The protein below binds the small molecule below.
Small molecule (SMILES): CC(=O)N[C@@H]1[C@@H](O)[C@@H](O)[C@@H](CO)O[C@@H]1O

Sequence of chain 1.B:
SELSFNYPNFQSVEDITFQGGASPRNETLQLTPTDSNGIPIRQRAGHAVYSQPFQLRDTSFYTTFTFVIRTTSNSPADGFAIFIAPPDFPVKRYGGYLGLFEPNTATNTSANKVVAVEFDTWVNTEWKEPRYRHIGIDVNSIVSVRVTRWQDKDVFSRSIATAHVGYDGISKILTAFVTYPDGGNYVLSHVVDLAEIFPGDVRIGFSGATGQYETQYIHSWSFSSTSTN

Binding-site contacts:
Ligand atom O3 contacts residue GLY95 of chain 1.B at 3.7 Å.
Ligand atom C2 contacts residue GLU126 of chain 1.B at 4.3 Å.
Ligand atom C4 contacts residue ALA77 of chain 1.B at 4.0 Å (hydrophobic).
Ligand atom N2 contacts residue GLU126 of chain 1.B at 3.1 Å (salt-bridge).
Ligand atom C7 contacts residue GLU126 of chain 1.B at 3.7 Å.
Ligand atom C8 contacts residue TYR97 of chain 1.B at 4.0 Å (hydrophobic).
Ligand atom C2 contacts residue ASN124 of chain 1.B at 4.2 Å.
Ligand atom C5 contacts residue TRP122 of chain 1.B at 3.7 Å (hydrophobic).
Ligand atom C3 contacts residue TRP122 of chain 1.B at 3.4 Å (hydrophobic).
Ligand atom C8 contacts residue ASN124 of chain 1.B at 4.2 Å.
Ligand atom C3 contacts residue ASN124 of chain 1.B at 3.5 Å.
Ligand atom C7 contacts residue GLY96 of chain 1.B at 3.9 Å.
Ligand atom O4 contacts residue ALA77 of chain 1.B at 3.8 Å.
Ligand atom C7 contacts residue ASN124 of chain 1.B at 4.0 Å.
Ligand atom O7 contacts residue GLY96 of chain 1.B at 3.0 Å (h-bond).
Ligand atom O7 contacts residue TYR94 of chain 1.B at 4.2 Å.
Ligand atom O3 contacts residue GLY96 of chain 1.B at 2.8 Å (h-bond).
Ligand atom C8 contacts residue GLU126 of chain 1.B at 3.3 Å.
Ligand atom C6 contacts residue TRP122 of chain 1.B at 3.8 Å (hydrophobic).
Ligand atom O4 contacts residue ASP78 of chain 1.B at 2.5 Å (salt-bridge).
Ligand atom O4 contacts residue GLY211 of chain 1.B at 3.4 Å.
Ligand atom C3 contacts residue GLY96 of chain 1.B at 4.1 Å.
Ligand atom C4 contacts residue ASP78 of chain 1.B at 3.4 Å.
Ligand atom C6 contacts residue ALA77 of chain 1.B at 4.2 Å (hydrophobic).
Ligand atom N2 contacts residue ASN124 of chain 1.B at 3.7 Å.
Ligand atom O7 contacts residue TYR97 of chain 1.B at 4.1 Å.
Ligand atom C3 contacts residue ASP78 of chain 1.B at 3.6 Å.
Ligand atom O3 contacts residue TRP122 of chain 1.B at 3.7 Å.
Ligand atom O1 contacts residue GLU126 of chain 1.B at 3.7 Å.
Ligand atom C6 contacts residue GLN212 of chain 1.B at 3.5 Å.
Ligand atom O6 contacts residue GLN212 of chain 1.B at 3.0 Å (h-bond).
Ligand atom O4 contacts residue GLY96 of chain 1.B at 4.4 Å.
Ligand atom O6 contacts residue TRP122 of chain 1.B at 3.9 Å.
Ligand atom C2 contacts residue GLY96 of chain 1.B at 4.3 Å.
Ligand atom O4 contacts residue GLY95 of chain 1.B at 3.9 Å.
Ligand atom C8 contacts residue TRP127 of chain 1.B at 3.9 Å (hydrophobic).
Ligand atom C4 contacts residue TRP122 of chain 1.B at 3.6 Å (hydrophobic).
Ligand atom O3 contacts residue ASP78 of chain 1.B at 2.6 Å (salt-bridge).
Ligand atom O7 contacts residue GLY95 of chain 1.B at 3.6 Å.
Ligand atom O3 contacts residue ASN124 of chain 1.B at 2.9 Å (h-bond).